Binding-site contacts:
Ligand atom C2 contacts residue THR78 of chain 1.C at 3.5 Å.
Ligand atom C18 contacts residue TYR77 of chain 1.C at 3.6 Å (hydrophobic).
Ligand atom F34 contacts residue TRP121 of chain 1.C at 3.3 Å.
Ligand atom O25 contacts residue THR78 of chain 1.C at 3.1 Å.
Ligand atom C13 contacts residue ASP234 of chain 1.C at 3.6 Å.
Ligand atom O35 contacts residue ASP38 of chain 1.C at 2.7 Å (salt-bridge).
Ligand atom C8 contacts residue ASP234 of chain 1.C at 3.6 Å.
Ligand atom F33 contacts residue PHE114 of chain 1.C at 3.1 Å.
Ligand atom C9 contacts residue GLY40 of chain 1.C at 3.6 Å.
Ligand atom N21 contacts residue TYR204 of chain 1.C at 2.7 Å (h-bond).
Ligand atom C6 contacts residue THR237 of chain 1.C at 3.4 Å.
Ligand atom C26 contacts residue ILE124 of chain 1.C at 3.7 Å (hydrophobic).
Ligand atom C32 contacts residue LEU36 of chain 1.C at 3.7 Å (hydrophobic).
Ligand atom O35 contacts residue GLY40 of chain 1.C at 3.0 Å (h-bond).
Ligand atom C28 contacts residue TYR77 of chain 1.C at 3.5 Å (hydrophobic).
Ligand atom C9 contacts residue TYR204 of chain 1.C at 3.6 Å (hydrophobic).
Ligand atom C5 contacts residue ASP38 of chain 1.C at 3.3 Å.
Ligand atom N7 contacts residue ASP234 of chain 1.C at 2.7 Å (salt-bridge).
Ligand atom C24 contacts residue PRO76 of chain 1.C at 3.4 Å (hydrophobic).
Ligand atom C10 contacts residue TYR204 of chain 1.C at 3.7 Å (hydrophobic).
Ligand atom C16 contacts residue TYR204 of chain 1.C at 3.6 Å (hydrophobic).
Ligand atom N7 contacts residue GLY40 of chain 1.C at 3.4 Å (h-bond).
Ligand atom N3 contacts residue GLY236 of chain 1.C at 3.0 Å (h-bond).
Ligand atom C17 contacts residue TYR77 of chain 1.C at 3.7 Å (hydrophobic).
Ligand atom C15 contacts residue GLY40 of chain 1.C at 3.2 Å.
Ligand atom C1 contacts residue GLY236 of chain 1.C at 3.5 Å.
Ligand atom F34 contacts residue LEU36 of chain 1.C at 3.3 Å.
Ligand atom C1 contacts residue THR237 of chain 1.C at 3.6 Å.
Ligand atom C22 contacts residue ILE132 of chain 1.C at 3.7 Å (hydrophobic).
Ligand atom O25 contacts residue TYR77 of chain 1.C at 3.4 Å.
Ligand atom C9 contacts residue ILE232 of chain 1.C at 3.7 Å (hydrophobic).
Ligand atom C19 contacts residue THR78 of chain 1.C at 3.5 Å.
Ligand atom C17 contacts residue PRO76 of chain 1.C at 3.4 Å (hydrophobic).
Ligand atom O35 contacts residue SER41 of chain 1.C at 3.7 Å.
Ligand atom C1 contacts residue THR78 of chain 1.C at 3.6 Å.
Ligand atom C18 contacts residue THR78 of chain 1.C at 3.6 Å.
Ligand atom C26 contacts residue ASP38 of chain 1.C at 3.4 Å.
Ligand atom C6 contacts residue ASP234 of chain 1.C at 3.3 Å.
Ligand atom C15 contacts residue TYR204 of chain 1.C at 3.6 Å (hydrophobic).
Ligand atom N20 contacts residue TYR204 of chain 1.C at 3.5 Å (h-bond).

This small molecule binds to this protein.
Small molecule (SMILES): CC(=O)N[C@@H](Cc1cc(F)cc(F)c1)[C@H](O)CNC1(c2cccc(-n3cccn3)c2)CCCCC1

Sequence of chain 1.C:
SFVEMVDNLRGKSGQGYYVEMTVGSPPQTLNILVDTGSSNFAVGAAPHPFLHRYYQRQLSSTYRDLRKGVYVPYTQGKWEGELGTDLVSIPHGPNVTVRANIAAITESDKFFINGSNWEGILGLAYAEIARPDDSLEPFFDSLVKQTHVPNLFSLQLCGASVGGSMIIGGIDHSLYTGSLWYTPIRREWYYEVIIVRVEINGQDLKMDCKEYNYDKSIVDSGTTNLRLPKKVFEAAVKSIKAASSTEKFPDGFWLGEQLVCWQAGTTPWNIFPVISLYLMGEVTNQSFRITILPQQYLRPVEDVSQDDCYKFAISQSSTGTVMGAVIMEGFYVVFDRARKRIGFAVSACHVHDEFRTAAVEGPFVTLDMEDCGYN